Sequence of chain 1.B:
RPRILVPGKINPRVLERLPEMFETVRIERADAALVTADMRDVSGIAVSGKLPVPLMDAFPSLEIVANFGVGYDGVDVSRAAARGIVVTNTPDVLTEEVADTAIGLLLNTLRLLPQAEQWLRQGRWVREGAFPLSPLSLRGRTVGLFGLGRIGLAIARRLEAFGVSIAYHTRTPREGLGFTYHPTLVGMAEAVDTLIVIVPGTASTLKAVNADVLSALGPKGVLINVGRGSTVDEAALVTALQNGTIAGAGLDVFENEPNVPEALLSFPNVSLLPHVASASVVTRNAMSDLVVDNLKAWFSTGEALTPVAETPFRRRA

Binding-site contacts:
Ligand atom O2 contacts residue MET290 of chain 1.B at 4.2 Å.
Ligand atom O2 contacts residue VAL73 of chain 1.B at 3.0 Å (h-bond).
Ligand atom O1 contacts residue NDP1 of chain 1.K at 4.5 Å.
Ligand atom O2 contacts residue GLY74 of chain 1.B at 4.1 Å.
Ligand atom C2 contacts residue ARG231 of chain 1.B at 3.6 Å.
Ligand atom O2 contacts residue GLY72 of chain 1.B at 3.1 Å.
Ligand atom C2 contacts residue VAL73 of chain 1.B at 3.5 Å (hydrophobic).
Ligand atom C1 contacts residue NDP1 of chain 1.K at 3.8 Å.
Ligand atom C2 contacts residue GLY72 of chain 1.B at 3.7 Å.
Ligand atom O4 contacts residue GLY72 of chain 1.B at 4.0 Å.
Ligand atom C2 contacts residue GLY74 of chain 1.B at 3.8 Å.
Ligand atom O4 contacts residue ARG231 of chain 1.B at 2.9 Å (salt-bridge).
Ligand atom C2 contacts residue NDP1 of chain 1.K at 3.6 Å.
Ligand atom C1 contacts residue HIS278 of chain 1.B at 3.7 Å.
Ligand atom O3 contacts residue NDP1 of chain 1.K at 3.3 Å.
Ligand atom O1 contacts residue ARG231 of chain 1.B at 4.2 Å.
Ligand atom O4 contacts residue VAL73 of chain 1.B at 3.4 Å (h-bond).
Ligand atom O3 contacts residue HIS278 of chain 1.B at 2.8 Å (h-bond).
Ligand atom O2 contacts residue NDP1 of chain 1.K at 3.7 Å.
Ligand atom O4 contacts residue GLY74 of chain 1.B at 2.7 Å (h-bond).
Ligand atom O4 contacts residue NDP1 of chain 1.K at 3.9 Å.
Ligand atom C1 contacts residue ARG231 of chain 1.B at 3.5 Å.
Ligand atom O1 contacts residue HIS278 of chain 1.B at 3.8 Å.
Ligand atom O1 contacts residue GLY72 of chain 1.B at 4.5 Å.
Ligand atom O3 contacts residue ARG231 of chain 1.B at 2.9 Å (salt-bridge).
Ligand atom O2 contacts residue LEU97 of chain 1.B at 3.5 Å.

A protein and the small-molecule ligand that binds it are described below.
Small molecule (SMILES): O=C([O-])C(=O)[O-]